This small molecule binds to this protein.
Small molecule (SMILES): O=P(O)(O)OC[C@H]1O[C@](O)(COP(=O)(O)O)[C@@H](O)[C@@H]1O

Binding-site contacts:
Ligand atom C3 contacts residue GLY434 of chain 1.F at 3.5 Å.
Ligand atom O3 contacts residue ARG432 of chain 1.F at 2.8 Å (salt-bridge).
Ligand atom C5 contacts residue GLY434 of chain 1.F at 3.4 Å.
Ligand atom O1 contacts residue GLY434 of chain 1.F at 3.8 Å.
Ligand atom O5P contacts residue SER435 of chain 1.F at 3.1 Å (h-bond).
Ligand atom C3 contacts residue ARG432 of chain 1.F at 3.3 Å.
Ligand atom O5P contacts residue THR350 of chain 1.F at 2.7 Å (h-bond).
Ligand atom O3 contacts residue TRP398 of chain 1.F at 3.7 Å.
Ligand atom C6 contacts residue LEU347 of chain 1.F at 3.6 Å (hydrophobic).
Ligand atom O3 contacts residue GLY430 of chain 1.F at 3.2 Å.
Ligand atom O4 contacts residue GLY436 of chain 1.F at 3.7 Å.
Ligand atom O6P contacts residue THR348 of chain 1.F at 2.6 Å (h-bond).
Ligand atom C6 contacts residue SER353 of chain 1.F at 3.8 Å.
Ligand atom O2P contacts residue ARG405 of chain 1.F at 2.7 Å (salt-bridge).
Ligand atom O4P contacts residue SER353 of chain 1.F at 3.7 Å.
Ligand atom O3P contacts residue ARG405 of chain 1.F at 2.8 Å (salt-bridge).
Ligand atom P1 contacts residue ARG405 of chain 1.F at 3.7 Å.
Ligand atom P2 contacts residue THR348 of chain 1.F at 3.5 Å.
Ligand atom O5P contacts residue THR348 of chain 1.F at 3.6 Å.
Ligand atom O4 contacts residue GLY434 of chain 1.F at 2.6 Å (h-bond).
Ligand atom O4 contacts residue THR438 of chain 1.F at 3.5 Å (h-bond).
Ligand atom O2 contacts residue LEU347 of chain 1.F at 3.5 Å.
Ligand atom O4 contacts residue TYR437 of chain 1.F at 2.9 Å (h-bond).
Ligand atom O3P contacts residue TRP398 of chain 1.F at 2.7 Å (h-bond).
Ligand atom O1P contacts residue GLY434 of chain 1.F at 2.9 Å (h-bond).
Ligand atom O6P contacts residue ARG352 of chain 1.F at 3.8 Å.
Ligand atom O4P contacts residue GLY436 of chain 1.F at 2.9 Å (h-bond).
Ligand atom C6 contacts residue THR438 of chain 1.F at 3.5 Å.
Ligand atom P2 contacts residue THR349 of chain 1.F at 3.7 Å.
Ligand atom O4P contacts residue SER435 of chain 1.F at 3.6 Å.
Ligand atom O5P contacts residue THR349 of chain 1.F at 3.3 Å (h-bond).
Ligand atom O6 contacts residue THR349 of chain 1.F at 3.1 Å (h-bond).
Ligand atom O2 contacts residue GLY430 of chain 1.F at 3.6 Å (h-bond).
Ligand atom O6P contacts residue SER353 of chain 1.F at 2.7 Å (h-bond).
Ligand atom O1P contacts residue PRO433 of chain 1.F at 3.6 Å.
Ligand atom C4 contacts residue THR438 of chain 1.F at 3.9 Å.
Ligand atom O5 contacts residue LEU347 of chain 1.F at 3.8 Å.
Ligand atom C4 contacts residue GLY434 of chain 1.F at 3.3 Å.
Ligand atom P2 contacts residue SER353 of chain 1.F at 3.6 Å.
Ligand atom O6 contacts residue THR348 of chain 1.F at 3.6 Å.

Sequence of chain 1.F:
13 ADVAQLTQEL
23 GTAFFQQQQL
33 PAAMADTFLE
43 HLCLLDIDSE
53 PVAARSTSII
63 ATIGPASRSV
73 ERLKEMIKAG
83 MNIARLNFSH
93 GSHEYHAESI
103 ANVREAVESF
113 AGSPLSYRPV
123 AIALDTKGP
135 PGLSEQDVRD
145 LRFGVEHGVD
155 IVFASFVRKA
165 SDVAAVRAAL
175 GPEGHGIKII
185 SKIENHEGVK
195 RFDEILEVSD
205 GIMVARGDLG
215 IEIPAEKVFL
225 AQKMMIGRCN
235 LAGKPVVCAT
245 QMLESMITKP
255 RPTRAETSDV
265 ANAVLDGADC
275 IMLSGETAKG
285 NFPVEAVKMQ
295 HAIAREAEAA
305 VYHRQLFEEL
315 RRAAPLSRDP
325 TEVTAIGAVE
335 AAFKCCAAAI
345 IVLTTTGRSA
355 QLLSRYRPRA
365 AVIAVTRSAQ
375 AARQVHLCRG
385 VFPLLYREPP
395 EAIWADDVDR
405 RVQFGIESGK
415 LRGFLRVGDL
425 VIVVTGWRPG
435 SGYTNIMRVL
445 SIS